Binding-site contacts:
Ligand atom C2 contacts residue PHE243 of chain 1.A at 3.7 Å (hydrophobic).
Ligand atom C7 contacts residue TYR80 of chain 1.B at 3.5 Å (hydrophobic).
Ligand atom C13 contacts residue PHE128 of chain 1.B at 3.5 Å (hydrophobic).
Ligand atom C12 contacts residue PHE128 of chain 1.B at 3.4 Å (hydrophobic).
Ligand atom O9 contacts residue ARG55 of chain 1.B at 3.1 Å (salt-bridge).
Ligand atom C6 contacts residue TYR80 of chain 1.B at 3.6 Å (hydrophobic).
Ligand atom N6 contacts residue ALA59 of chain 1.B at 3.6 Å.
Ligand atom O2 contacts residue GLN61 of chain 1.B at 3.5 Å (h-bond).
Ligand atom O15 contacts residue LYS246 of chain 1.A at 3.4 Å (salt-bridge).
Ligand atom C11 contacts residue GLN61 of chain 1.B at 3.5 Å.
Ligand atom C6 contacts residue ASN136 of chain 1.B at 3.3 Å.
Ligand atom C4 contacts residue ASP62 of chain 1.B at 3.2 Å.
Ligand atom N7 contacts residue GLN61 of chain 1.B at 2.9 Å (h-bond).
Ligand atom C23 contacts residue VAL101 of chain 1.B at 3.8 Å (hydrophobic).
Ligand atom C16 contacts residue ALA59 of chain 1.B at 3.5 Å (hydrophobic).
Ligand atom C22 contacts residue ALA59 of chain 1.B at 3.5 Å (hydrophobic).
Ligand atom C10 contacts residue LEU133 of chain 1.B at 2.8 Å (hydrophobic).
Ligand atom O2 contacts residue ALA105 of chain 1.B at 2.8 Å (h-bond).
Ligand atom C3 contacts residue GLN61 of chain 1.B at 3.7 Å.
Ligand atom P1 contacts residue ARG55 of chain 1.B at 3.7 Å.
Ligand atom C4 contacts residue LEU63 of chain 1.B at 3.5 Å (hydrophobic).
Ligand atom O17 contacts residue LYS246 of chain 1.A at 3.3 Å (salt-bridge).
Ligand atom O2 contacts residue GLY104 of chain 1.B at 3.0 Å.
Ligand atom C14 contacts residue GLN61 of chain 1.B at 3.6 Å.
Ligand atom C25 contacts residue LEU21 of chain 1.B at 3.7 Å (hydrophobic).
Ligand atom O3 contacts residue ALA127 of chain 1.B at 3.8 Å.
Ligand atom N1 contacts residue ASP62 of chain 1.B at 3.5 Å.
Ligand atom N3 contacts residue ALA59 of chain 1.B at 2.9 Å (h-bond).
Ligand atom O7 contacts residue ARG55 of chain 1.B at 3.2 Å (salt-bridge).
Ligand atom C12 contacts residue GLN61 of chain 1.B at 3.5 Å.
Ligand atom C17 contacts residue ALA59 of chain 1.B at 3.0 Å (hydrophobic).
Ligand atom O1 contacts residue LEU133 of chain 1.B at 3.3 Å.
Ligand atom O2 contacts residue PHE128 of chain 1.B at 3.6 Å.
Ligand atom C1 contacts residue PHE243 of chain 1.A at 3.6 Å (hydrophobic).
Ligand atom C13 contacts residue GLN61 of chain 1.B at 3.5 Å.
Ligand atom N1 contacts residue LEU63 of chain 1.B at 2.9 Å (h-bond).
Ligand atom C7 contacts residue ASN136 of chain 1.B at 3.3 Å.
Ligand atom O1 contacts residue GLN61 of chain 1.B at 3.6 Å.
Ligand atom N7 contacts residue ALA59 of chain 1.B at 3.7 Å.
Ligand atom C9 contacts residue LEU133 of chain 1.B at 3.6 Å (hydrophobic).

A protein and the small-molecule ligand that binds it are described below.
Small molecule (SMILES): CC(C)(COP(=O)(O)OP(=O)(O)OC[C@H]1O[C@@H](n2cnc3c(N)ncnc32)[C@H](O)[C@@H]1OP(=O)(O)O)[C@@H](O)C(=O)NCCC(=O)NCCSC(=O)CC1=CCC=CCO1

Sequence of chain 1.A:
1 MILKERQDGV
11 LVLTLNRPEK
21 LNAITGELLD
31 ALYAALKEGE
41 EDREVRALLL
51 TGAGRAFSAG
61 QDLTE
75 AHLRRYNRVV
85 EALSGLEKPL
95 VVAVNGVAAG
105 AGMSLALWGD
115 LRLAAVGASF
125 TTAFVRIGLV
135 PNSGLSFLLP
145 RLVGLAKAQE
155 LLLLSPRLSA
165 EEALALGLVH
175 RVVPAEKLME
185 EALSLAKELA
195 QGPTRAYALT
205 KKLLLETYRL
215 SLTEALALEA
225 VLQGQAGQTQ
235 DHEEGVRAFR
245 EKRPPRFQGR

Sequence of chain 1.B:
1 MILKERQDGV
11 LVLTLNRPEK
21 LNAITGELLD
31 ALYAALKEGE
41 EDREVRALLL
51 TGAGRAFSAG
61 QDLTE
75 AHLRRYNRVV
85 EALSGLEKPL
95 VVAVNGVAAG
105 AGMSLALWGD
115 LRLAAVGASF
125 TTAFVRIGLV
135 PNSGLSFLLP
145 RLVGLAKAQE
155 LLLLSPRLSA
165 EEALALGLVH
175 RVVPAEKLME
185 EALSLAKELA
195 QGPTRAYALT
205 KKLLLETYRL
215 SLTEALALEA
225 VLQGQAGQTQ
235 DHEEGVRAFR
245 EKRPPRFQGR